Binding-site contacts:
Ligand atom C6 contacts residue GLU202 of chain 1.D at 3.5 Å.
Ligand atom O1 contacts residue TRP227 of chain 1.D at 3.5 Å.
Ligand atom N2 contacts residue ALA200 of chain 1.D at 3.4 Å.
Ligand atom C9 contacts residue HIS43 of chain 1.D at 3.1 Å.
Ligand atom C13 contacts residue TYR47 of chain 1.D at 3.4 Å (hydrophobic).
Ligand atom C5 contacts residue GLU202 of chain 1.D at 3.7 Å.
Ligand atom C1 contacts residue ASP199 of chain 1.D at 3.6 Å.
Ligand atom C7 contacts residue GLU202 of chain 1.D at 2.9 Å.
Ligand atom O5 contacts residue GLY230 of chain 1.D at 3.2 Å (h-bond).
Ligand atom C20 contacts residue GLU94 of chain 1.D at 3.5 Å.
Ligand atom C27 contacts residue GLU229 of chain 1.D at 3.5 Å.
Ligand atom C4 contacts residue GLY230 of chain 1.D at 3.4 Å.
Ligand atom C22 contacts residue GLY228 of chain 1.D at 3.4 Å.
Ligand atom C11 contacts residue TYR47 of chain 1.D at 3.4 Å (hydrophobic).
Ligand atom N1 contacts residue ASP199 of chain 1.D at 2.8 Å (salt-bridge).
Ligand atom C23 contacts residue GLY228 of chain 1.D at 3.7 Å.
Ligand atom C16 contacts residue TRP227 of chain 1.D at 3.7 Å (hydrophobic).
Ligand atom N3 contacts residue GLY228 of chain 1.D at 3.6 Å (h-bond).
Ligand atom N4 contacts residue GLU202 of chain 1.D at 3.0 Å (salt-bridge).
Ligand atom N3 contacts residue TRP227 of chain 1.D at 3.6 Å.
Ligand atom O1 contacts residue GLY228 of chain 1.D at 3.3 Å (h-bond).
Ligand atom C3 contacts residue CYS201 of chain 1.D at 3.7 Å (hydrophobic).
Ligand atom C10 contacts residue HIS43 of chain 1.D at 3.5 Å.
Ligand atom C20 contacts residue ASN95 of chain 1.D at 3.7 Å.
Ligand atom N2 contacts residue ASP199 of chain 1.D at 2.7 Å (salt-bridge).
Ligand atom C1 contacts residue ALA200 of chain 1.D at 3.5 Å (hydrophobic).
Ligand atom N2 contacts residue GLY238 of chain 1.D at 3.5 Å.
Ligand atom C33 contacts residue GLU202 of chain 1.D at 3.5 Å.
Ligand atom C7 contacts residue TRP50 of chain 1.D at 3.6 Å (hydrophobic).
Ligand atom C2 contacts residue GLY230 of chain 1.D at 3.6 Å.
Ligand atom C26 contacts residue GLU229 of chain 1.D at 3.3 Å.
Ligand atom C2 contacts residue GLY228 of chain 1.D at 3.3 Å.
Ligand atom C3 contacts residue GLU202 of chain 1.D at 3.7 Å.
Ligand atom N8 contacts residue GLU202 of chain 1.D at 3.7 Å.
Ligand atom N1 contacts residue GLY230 of chain 1.D at 2.7 Å (h-bond).
Ligand atom N1 contacts residue ALA200 of chain 1.D at 3.4 Å (h-bond).
Ligand atom N7 contacts residue GLU202 of chain 1.D at 2.7 Å (salt-bridge).
Ligand atom C5 contacts residue GLY228 of chain 1.D at 3.5 Å.
Ligand atom C10 contacts residue LEU96 of chain 1.D at 3.7 Å (hydrophobic).
Ligand atom C16 contacts residue ILE179 of chain 1.D at 3.7 Å (hydrophobic).

A protein and the small-molecule ligand that binds it are described below.
Small molecule (SMILES): [H]/N=C(/N)NCCC[C@@H]1NC(=O)Cc2cccn2C(=O)CN(Cc2ccco2)Cc2ccccc2CSC[C@@H](C(N)=O)NC1=O

Sequence of chain 1.D:
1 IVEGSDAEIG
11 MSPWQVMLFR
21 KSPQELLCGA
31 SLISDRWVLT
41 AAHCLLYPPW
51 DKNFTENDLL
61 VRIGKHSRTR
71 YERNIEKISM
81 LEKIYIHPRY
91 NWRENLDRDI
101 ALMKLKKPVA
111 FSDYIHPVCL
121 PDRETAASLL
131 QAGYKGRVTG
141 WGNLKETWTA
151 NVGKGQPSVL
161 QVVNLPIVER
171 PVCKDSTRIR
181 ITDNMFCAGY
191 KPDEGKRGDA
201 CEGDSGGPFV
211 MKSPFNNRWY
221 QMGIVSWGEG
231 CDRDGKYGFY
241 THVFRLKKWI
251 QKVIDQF